The protein below binds the small molecule below.
Small molecule (SMILES): CSCC[C@H](NC(=O)[C@@H](NC(=O)[C@H](CCC(=O)O)NC(=O)[C@H](CCSC)NC(=O)[C@H](CC(N)=O)NC(=O)[C@H](CCC(=O)O)NC(=O)[C@H](CC(=O)O)NC(=O)[C@H](CO)NC(=O)[C@H](C)N)[C@@H](C)O)C(=O)O

Sequence of chain 1.C:
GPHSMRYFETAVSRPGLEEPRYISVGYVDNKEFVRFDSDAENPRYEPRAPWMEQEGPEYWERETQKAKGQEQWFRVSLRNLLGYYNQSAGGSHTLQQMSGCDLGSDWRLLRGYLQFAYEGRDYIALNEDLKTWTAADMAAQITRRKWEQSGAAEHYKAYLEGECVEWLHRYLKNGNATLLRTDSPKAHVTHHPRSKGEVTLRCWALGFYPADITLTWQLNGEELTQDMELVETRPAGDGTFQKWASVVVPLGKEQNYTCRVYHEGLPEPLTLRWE

Binding-site contacts:
Ligand atom CG contacts residue HIS155 of chain 1.C at 3.5 Å.
Ligand atom CB contacts residue TYR156 of chain 1.C at 3.2 Å (hydrophobic).
Ligand atom CB contacts residue TRP73 of chain 1.C at 3.5 Å (hydrophobic).
Ligand atom CA contacts residue TYR171 of chain 1.C at 3.3 Å (hydrophobic).
Ligand atom O contacts residue TRP147 of chain 1.C at 2.6 Å (h-bond).
Ligand atom O contacts residue TYR84 of chain 1.C at 3.3 Å (h-bond).
Ligand atom OG1 contacts residue ASN80 of chain 1.C at 3.3 Å (h-bond).
Ligand atom O contacts residue TYR156 of chain 1.C at 3.5 Å (h-bond).
Ligand atom O contacts residue TRP73 of chain 1.C at 2.8 Å (h-bond).
Ligand atom OG1 contacts residue LYS146 of chain 1.C at 3.0 Å (salt-bridge).
Ligand atom CB contacts residue THR143 of chain 1.C at 3.5 Å.
Ligand atom C contacts residue TYR84 of chain 1.C at 3.4 Å (hydrophobic).
Ligand atom O contacts residue LYS146 of chain 1.C at 3.1 Å.
Ligand atom C contacts residue TRP73 of chain 1.C at 3.3 Å (hydrophobic).
Ligand atom CG contacts residue SER150 of chain 1.C at 3.4 Å.
Ligand atom OD1 contacts residue GLN97 of chain 1.C at 3.3 Å (h-bond).
Ligand atom N contacts residue TYR156 of chain 1.C at 3.5 Å (h-bond).
Ligand atom O contacts residue ASN80 of chain 1.C at 3.0 Å (h-bond).
Ligand atom O contacts residue TYR159 of chain 1.C at 2.5 Å (h-bond).
Ligand atom O contacts residue HIS155 of chain 1.C at 2.8 Å (h-bond).
Ligand atom OD1 contacts residue TYR159 of chain 1.C at 3.3 Å.
Ligand atom OXT contacts residue THR143 of chain 1.C at 2.9 Å (h-bond).
Ligand atom CG contacts residue TYR159 of chain 1.C at 3.5 Å (hydrophobic).
Ligand atom CG contacts residue TRP147 of chain 1.C at 3.5 Å (hydrophobic).
Ligand atom O contacts residue LYS66 of chain 1.C at 2.8 Å (salt-bridge).
Ligand atom N contacts residue GLU63 of chain 1.C at 3.1 Å (salt-bridge).
Ligand atom N contacts residue GLN70 of chain 1.C at 2.9 Å (h-bond).
Ligand atom CA contacts residue TYR7 of chain 1.C at 3.4 Å (hydrophobic).
Ligand atom CB contacts residue GLU63 of chain 1.C at 3.2 Å.
Ligand atom CA contacts residue GLN70 of chain 1.C at 3.4 Å.
Ligand atom N contacts residue SER77 of chain 1.C at 3.5 Å (h-bond).
Ligand atom ND2 contacts residue GLN97 of chain 1.C at 2.8 Å (h-bond).
Ligand atom OXT contacts residue TYR84 of chain 1.C at 2.7 Å (h-bond).
Ligand atom N contacts residue TYR171 of chain 1.C at 2.6 Å (h-bond).
Ligand atom ND2 contacts residue GLN70 of chain 1.C at 3.2 Å (h-bond).
Ligand atom CG contacts residue GLN70 of chain 1.C at 3.5 Å.
Ligand atom N contacts residue TYR7 of chain 1.C at 3.3 Å (h-bond).
Ligand atom ND2 contacts residue TRP73 of chain 1.C at 3.3 Å.
Ligand atom OE1 contacts residue SER150 of chain 1.C at 3.3 Å (h-bond).
Ligand atom C contacts residue TRP147 of chain 1.C at 3.5 Å (hydrophobic).